Sequence of chain 1.E:
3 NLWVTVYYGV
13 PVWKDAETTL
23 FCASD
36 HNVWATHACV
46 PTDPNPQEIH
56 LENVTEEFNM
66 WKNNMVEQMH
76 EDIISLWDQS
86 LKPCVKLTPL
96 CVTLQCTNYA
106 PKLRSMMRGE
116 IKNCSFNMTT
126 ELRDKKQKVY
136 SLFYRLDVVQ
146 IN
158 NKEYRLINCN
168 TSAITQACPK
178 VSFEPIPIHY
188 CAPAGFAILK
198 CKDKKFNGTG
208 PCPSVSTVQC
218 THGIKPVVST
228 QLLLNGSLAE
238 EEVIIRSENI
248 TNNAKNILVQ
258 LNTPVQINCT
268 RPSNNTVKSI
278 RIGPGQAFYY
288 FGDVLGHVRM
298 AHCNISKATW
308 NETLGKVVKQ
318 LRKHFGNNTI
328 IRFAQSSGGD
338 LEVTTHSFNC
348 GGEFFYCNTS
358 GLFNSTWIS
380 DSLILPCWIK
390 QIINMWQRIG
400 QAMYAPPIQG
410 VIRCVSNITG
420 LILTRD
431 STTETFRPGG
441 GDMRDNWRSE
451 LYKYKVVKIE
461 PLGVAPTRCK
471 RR

Binding-site contacts:
Ligand atom C8 contacts residue ASN308 of chain 1.E at 3.2 Å.
Ligand atom C4 contacts residue ASN308 of chain 1.E at 4.3 Å.
Ligand atom C7 contacts residue ASN308 of chain 1.E at 3.2 Å.
Ligand atom C8 contacts residue TRP364 of chain 1.E at 3.3 Å (hydrophobic).
Ligand atom O7 contacts residue LEU311 of chain 1.E at 4.1 Å.
Ligand atom N2 contacts residue ASN308 of chain 1.E at 3.0 Å (h-bond).
Ligand atom O7 contacts residue ASN308 of chain 1.E at 2.7 Å (h-bond).
Ligand atom C1 contacts residue ASN308 of chain 1.E at 1.4 Å.
Ligand atom C7 contacts residue GLY312 of chain 1.E at 4.5 Å.
Ligand atom C7 contacts residue TRP364 of chain 1.E at 3.5 Å (hydrophobic).
Ligand atom C3 contacts residue ASN308 of chain 1.E at 3.8 Å.
Ligand atom O5 contacts residue ASN308 of chain 1.E at 2.4 Å (h-bond).
Ligand atom C7 contacts residue LEU311 of chain 1.E at 4.4 Å (hydrophobic).
Ligand atom C2 contacts residue ASN308 of chain 1.E at 2.6 Å.
Ligand atom O7 contacts residue TRP364 of chain 1.E at 3.4 Å (h-bond).
Ligand atom C8 contacts residue GLY312 of chain 1.E at 3.1 Å.
Ligand atom C8 contacts residue LEU311 of chain 1.E at 3.7 Å (hydrophobic).
Ligand atom C5 contacts residue ASN308 of chain 1.E at 3.7 Å.

A protein and the small-molecule ligand that binds it are described below.
Small molecule (SMILES): CC(=O)N[C@@H]1[C@@H](O)[C@H](O)[C@@H](CO)O[C@H]1O